Sequence of chain 1.E:
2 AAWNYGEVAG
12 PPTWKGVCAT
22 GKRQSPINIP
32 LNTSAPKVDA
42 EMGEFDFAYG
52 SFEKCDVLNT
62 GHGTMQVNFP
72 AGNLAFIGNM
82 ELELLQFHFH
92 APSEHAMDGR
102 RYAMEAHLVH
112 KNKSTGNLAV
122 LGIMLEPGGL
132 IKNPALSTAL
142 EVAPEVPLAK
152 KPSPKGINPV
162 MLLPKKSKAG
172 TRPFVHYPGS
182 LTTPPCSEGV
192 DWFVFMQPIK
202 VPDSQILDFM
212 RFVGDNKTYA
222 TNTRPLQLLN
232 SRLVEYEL

Binding-site contacts:
Ligand atom S2 contacts residue VAL110 of chain 1.E at 3.9 Å.
Ligand atom N1 contacts residue HIS91 of chain 1.E at 3.4 Å (h-bond).
Ligand atom O3 contacts residue GLN87 of chain 1.E at 3.2 Å (h-bond).
Ligand atom S2 contacts residue GLN87 of chain 1.E at 3.7 Å.
Ligand atom N3 contacts residue THR183 of chain 1.E at 4.1 Å.
Ligand atom O2 contacts residue HIS89 of chain 1.E at 3.4 Å.
Ligand atom N2 contacts residue LEU182 of chain 1.E at 3.7 Å.
Ligand atom S2 contacts residue HIS89 of chain 1.E at 4.2 Å.
Ligand atom O1 contacts residue SER181 of chain 1.E at 4.2 Å.
Ligand atom O1 contacts residue TRP193 of chain 1.E at 3.8 Å.
Ligand atom O1 contacts residue ZN1 of chain 1.Z at 4.0 Å.
Ligand atom O2 contacts residue TRP193 of chain 1.E at 4.2 Å.
Ligand atom S1 contacts residue HIS89 of chain 1.E at 3.9 Å.
Ligand atom N1 contacts residue ZN1 of chain 1.Z at 1.9 Å.
Ligand atom C3 contacts residue GLN87 of chain 1.E at 4.1 Å.
Ligand atom O1 contacts residue LEU182 of chain 1.E at 3.3 Å.
Ligand atom N1 contacts residue GLU95 of chain 1.E at 4.1 Å.
Ligand atom O2 contacts residue HIS108 of chain 1.E at 3.5 Å (h-bond).
Ligand atom N2 contacts residue THR184 of chain 1.E at 3.1 Å (h-bond).
Ligand atom C1 contacts residue HIS89 of chain 1.E at 4.2 Å.
Ligand atom N1 contacts residue THR183 of chain 1.E at 2.7 Å (h-bond).
Ligand atom O2 contacts residue ZN1 of chain 1.Z at 3.2 Å.
Ligand atom O3 contacts residue VAL110 of chain 1.E at 3.8 Å.
Ligand atom C1 contacts residue THR184 of chain 1.E at 4.1 Å.
Ligand atom C2 contacts residue LEU182 of chain 1.E at 3.9 Å (hydrophobic).
Ligand atom S1 contacts residue ZN1 of chain 1.Z at 3.1 Å.
Ligand atom C2 contacts residue THR184 of chain 1.E at 4.3 Å.
Ligand atom N4 contacts residue LEU182 of chain 1.E at 4.1 Å.
Ligand atom N3 contacts residue THR184 of chain 1.E at 3.0 Å (h-bond).
Ligand atom S2 contacts residue LEU182 of chain 1.E at 3.9 Å.
Ligand atom N1 contacts residue HIS108 of chain 1.E at 3.2 Å (h-bond).
Ligand atom S1 contacts residue HIS108 of chain 1.E at 3.9 Å.
Ligand atom O2 contacts residue VAL110 of chain 1.E at 3.8 Å.
Ligand atom O2 contacts residue VAL121 of chain 1.E at 3.8 Å.
Ligand atom C1 contacts residue ZN1 of chain 1.Z at 4.2 Å.
Ligand atom O1 contacts residue THR183 of chain 1.E at 2.6 Å (h-bond).
Ligand atom N3 contacts residue LEU182 of chain 1.E at 3.6 Å.
Ligand atom N1 contacts residue HIS89 of chain 1.E at 3.1 Å (h-bond).
Ligand atom C1 contacts residue LEU182 of chain 1.E at 3.9 Å (hydrophobic).
Ligand atom S1 contacts residue THR183 of chain 1.E at 3.6 Å (h-bond).

This small molecule binds to this protein.
Small molecule (SMILES): CC(=O)Nc1nnc(S(N)(=O)=O)s1